Sequence of chain 1.B:
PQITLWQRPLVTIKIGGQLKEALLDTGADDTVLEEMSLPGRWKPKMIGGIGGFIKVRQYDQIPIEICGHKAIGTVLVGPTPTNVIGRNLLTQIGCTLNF

Binding-site contacts:
Ligand atom OBA contacts residue ASP29 of chain 1.A at 2.9 Å (salt-bridge).
Ligand atom NAZ contacts residue GLY27 of chain 1.A at 3.2 Å (h-bond).
Ligand atom OBC contacts residue ALA28 of chain 1.A at 3.6 Å.
Ligand atom CBL contacts residue ASP25 of chain 1.B at 3.2 Å.
Ligand atom CAL contacts residue ILE50 of chain 1.A at 3.5 Å (hydrophobic).
Ligand atom OBB contacts residue ALA28 of chain 1.A at 3.7 Å.
Ligand atom NAX contacts residue ASP30 of chain 1.B at 3.0 Å (salt-bridge).
Ligand atom CAL contacts residue PRO81 of chain 1.B at 3.6 Å (hydrophobic).
Ligand atom NAY contacts residue ASP29 of chain 1.B at 3.7 Å.
Ligand atom CBK contacts residue GLY27 of chain 1.B at 3.5 Å.
Ligand atom CAR contacts residue GLY48 of chain 1.B at 3.5 Å.
Ligand atom OBB contacts residue ASP30 of chain 1.A at 3.4 Å (salt-bridge).
Ligand atom CAL contacts residue GLY49 of chain 1.A at 3.2 Å.
Ligand atom CL contacts residue GLY48 of chain 1.A at 2.4 Å.
Ligand atom CBM contacts residue GLY48 of chain 1.A at 2.7 Å.
Ligand atom CBH contacts residue ASP30 of chain 1.B at 3.2 Å.
Ligand atom OAF contacts residue ILE50 of chain 1.A at 3.3 Å.
Ligand atom NAY contacts residue ASP30 of chain 1.B at 2.2 Å (salt-bridge).
Ligand atom CAV contacts residue GLY27 of chain 1.B at 3.4 Å.
Ligand atom CAM contacts residue THR82 of chain 1.B at 3.5 Å.
Ligand atom CBQ contacts residue ASP29 of chain 1.A at 3.5 Å.
Ligand atom CAA contacts residue ASP30 of chain 1.B at 3.1 Å.
Ligand atom CAP contacts residue ALA28 of chain 1.B at 3.4 Å (hydrophobic).
Ligand atom CAS contacts residue GLY27 of chain 1.A at 3.6 Å.
Ligand atom OAD contacts residue GLY49 of chain 1.A at 3.7 Å.
Ligand atom OAG contacts residue GLY27 of chain 1.A at 3.5 Å.
Ligand atom CAQ contacts residue ASP30 of chain 1.B at 3.3 Å.
Ligand atom OBB contacts residue ASP29 of chain 1.A at 3.1 Å (salt-bridge).
Ligand atom OAE contacts residue ILE50 of chain 1.A at 3.5 Å.
Ligand atom CBR contacts residue GLY48 of chain 1.A at 3.2 Å.
Ligand atom OAF contacts residue GLY49 of chain 1.B at 2.7 Å.
Ligand atom OAF contacts residue GLY48 of chain 1.B at 3.6 Å (h-bond).
Ligand atom CAO contacts residue GLY27 of chain 1.A at 3.6 Å.
Ligand atom OAG contacts residue ASP25 of chain 1.B at 2.4 Å (salt-bridge).
Ligand atom OAG contacts residue ASP25 of chain 1.A at 3.0 Å (salt-bridge).
Ligand atom CAW contacts residue ASP25 of chain 1.B at 3.1 Å.
Ligand atom CAU contacts residue ASP25 of chain 1.B at 3.1 Å.
Ligand atom CAQ contacts residue ALA28 of chain 1.B at 3.3 Å (hydrophobic).
Ligand atom CAN contacts residue ILE50 of chain 1.A at 3.7 Å (hydrophobic).
Ligand atom CBL contacts residue ASP25 of chain 1.A at 3.5 Å.

Sequence of chain 1.A:
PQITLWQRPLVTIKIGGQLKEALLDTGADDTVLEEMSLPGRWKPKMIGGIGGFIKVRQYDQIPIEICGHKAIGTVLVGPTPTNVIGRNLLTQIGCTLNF

The small molecule below binds the protein below.
Small molecule (SMILES): CNc1nc2ccc(S(=O)(=O)N(CC(C)C)C[C@@H](O)[C@H](Cc3ccccc3)NC(=O)O[C@H]3CO[C@H]4OC[C@H](Cl)[C@H]43)cc2o1